Binding-site contacts:
Ligand atom N4 contacts residue LYS801 of chain 1.A at 2.9 Å (salt-bridge).
Ligand atom C14 contacts residue ILE931 of chain 1.A at 3.8 Å (hydrophobic).
Ligand atom C19 contacts residue TYR835 of chain 1.A at 3.5 Å (hydrophobic).
Ligand atom N1 contacts residue VAL849 of chain 1.A at 3.5 Å.
Ligand atom C4 contacts residue MET921 of chain 1.A at 3.8 Å (hydrophobic).
Ligand atom C18 contacts residue LYS801 of chain 1.A at 3.9 Å.
Ligand atom C contacts residue MET799 of chain 1.A at 3.8 Å (hydrophobic).
Ligand atom C15 contacts residue ILE931 of chain 1.A at 4.0 Å (hydrophobic).
Ligand atom C10 contacts residue MET921 of chain 1.A at 3.7 Å (hydrophobic).
Ligand atom C17 contacts residue LYS801 of chain 1.A at 3.5 Å.
Ligand atom C3 contacts residue MET921 of chain 1.A at 3.8 Å (hydrophobic).
Ligand atom O contacts residue GLN858 of chain 1.A at 2.9 Å (h-bond).
Ligand atom C2 contacts residue ILE931 of chain 1.A at 3.9 Å (hydrophobic).
Ligand atom C1 contacts residue ILE847 of chain 1.A at 3.6 Å (hydrophobic).
Ligand atom C5 contacts residue TRP779 of chain 1.A at 3.9 Å (hydrophobic).
Ligand atom C5 contacts residue MET921 of chain 1.A at 3.7 Å (hydrophobic).
Ligand atom C16 contacts residue MET799 of chain 1.A at 3.6 Å (hydrophobic).
Ligand atom N contacts residue VAL850 of chain 1.A at 3.9 Å.
Ligand atom O1 contacts residue THR855 of chain 1.A at 3.9 Å.
Ligand atom C3 contacts residue VAL850 of chain 1.A at 3.4 Å (hydrophobic).
Ligand atom C20 contacts residue ASP932 of chain 1.A at 3.6 Å.
Ligand atom C20 contacts residue ILE931 of chain 1.A at 4.0 Å (hydrophobic).
Ligand atom C19 contacts residue ASP932 of chain 1.A at 3.4 Å.
Ligand atom C9 contacts residue SER853 of chain 1.A at 3.3 Å.
Ligand atom C19 contacts residue ASP809 of chain 1.A at 3.5 Å.
Ligand atom C contacts residue GLU848 of chain 1.A at 3.8 Å.
Ligand atom C17 contacts residue MET799 of chain 1.A at 3.7 Å (hydrophobic).
Ligand atom C18 contacts residue ASP932 of chain 1.A at 4.0 Å.
Ligand atom C3 contacts residue VAL849 of chain 1.A at 3.8 Å (hydrophobic).
Ligand atom C2 contacts residue GLU848 of chain 1.A at 3.4 Å.
Ligand atom C contacts residue ILE847 of chain 1.A at 3.7 Å (hydrophobic).
Ligand atom N1 contacts residue VAL850 of chain 1.A at 2.8 Å (h-bond).
Ligand atom N5 contacts residue ASP932 of chain 1.A at 3.7 Å.
Ligand atom C18 contacts residue ILE847 of chain 1.A at 4.0 Å (hydrophobic).
Ligand atom C10 contacts residue SER853 of chain 1.A at 3.4 Å.
Ligand atom N5 contacts residue ILE847 of chain 1.A at 4.0 Å.
Ligand atom C3 contacts residue SER853 of chain 1.A at 3.5 Å.
Ligand atom C20 contacts residue TYR835 of chain 1.A at 3.5 Å (hydrophobic).
Ligand atom C6 contacts residue TRP779 of chain 1.A at 3.6 Å (hydrophobic).
Ligand atom C20 contacts residue ILE847 of chain 1.A at 3.7 Å (hydrophobic).

Sequence of chain 1.A:
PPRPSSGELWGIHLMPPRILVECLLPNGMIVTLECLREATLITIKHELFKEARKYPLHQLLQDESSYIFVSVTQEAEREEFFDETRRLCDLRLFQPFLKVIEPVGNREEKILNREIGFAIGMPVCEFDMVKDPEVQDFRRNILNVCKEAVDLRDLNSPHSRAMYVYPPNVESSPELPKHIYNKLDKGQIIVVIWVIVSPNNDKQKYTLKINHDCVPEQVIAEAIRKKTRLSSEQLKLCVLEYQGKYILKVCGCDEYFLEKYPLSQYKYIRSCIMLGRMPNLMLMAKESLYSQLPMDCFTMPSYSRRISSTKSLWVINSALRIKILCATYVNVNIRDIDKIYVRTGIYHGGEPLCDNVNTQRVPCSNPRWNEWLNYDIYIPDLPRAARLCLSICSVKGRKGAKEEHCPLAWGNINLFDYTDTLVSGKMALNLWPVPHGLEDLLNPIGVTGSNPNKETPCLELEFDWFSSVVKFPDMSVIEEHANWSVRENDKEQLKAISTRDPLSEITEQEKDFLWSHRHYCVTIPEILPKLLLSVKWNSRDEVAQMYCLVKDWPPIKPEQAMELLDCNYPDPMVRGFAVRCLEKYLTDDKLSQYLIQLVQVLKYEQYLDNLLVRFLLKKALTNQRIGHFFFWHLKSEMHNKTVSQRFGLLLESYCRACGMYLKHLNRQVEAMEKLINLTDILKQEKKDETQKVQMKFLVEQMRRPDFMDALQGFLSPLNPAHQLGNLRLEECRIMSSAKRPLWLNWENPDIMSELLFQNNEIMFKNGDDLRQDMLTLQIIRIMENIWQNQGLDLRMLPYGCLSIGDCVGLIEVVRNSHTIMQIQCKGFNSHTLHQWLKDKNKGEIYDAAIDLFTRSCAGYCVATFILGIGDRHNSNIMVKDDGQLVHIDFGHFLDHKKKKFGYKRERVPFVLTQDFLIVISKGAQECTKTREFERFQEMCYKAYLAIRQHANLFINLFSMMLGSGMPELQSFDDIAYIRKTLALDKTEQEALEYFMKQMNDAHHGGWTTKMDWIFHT

The small molecule below binds the protein below.
Small molecule (SMILES): C[C@@H]1Cn2ncc(-c3ccc(S(=O)(=O)N(C)C)cc3)c2CN1c1ccnc2[nH]ccc12